A protein and the small-molecule ligand that binds it are described below.
Small molecule (SMILES): C[C@](N)(CCC[C@H](N)C(=O)O)C(=O)O

Binding-site contacts:
Ligand atom CAS contacts residue ASN227 of chain 1.E at 3.4 Å.
Ligand atom OAF contacts residue CYS254 of chain 1.E at 3.5 Å (h-bond).
Ligand atom OAH contacts residue CYS99 of chain 1.E at 3.4 Å (h-bond).
Ligand atom CAQ contacts residue GLY255 of chain 1.E at 3.4 Å.
Ligand atom CAN contacts residue ASN37 of chain 1.E at 3.3 Å.
Ligand atom NAC contacts residue CYS254 of chain 1.E at 3.2 Å (h-bond).
Ligand atom NAC contacts residue GLU245 of chain 1.E at 2.8 Å (salt-bridge).
Ligand atom OAE contacts residue ASN227 of chain 1.E at 2.9 Å (h-bond).
Ligand atom OAG contacts residue ARG246 of chain 1.E at 2.8 Å (salt-bridge).
Ligand atom NAB contacts residue ARG246 of chain 1.E at 2.9 Å (salt-bridge).
Ligand atom CAT contacts residue CYS99 of chain 1.E at 2.9 Å (hydrophobic).
Ligand atom CAP contacts residue PRO96 of chain 1.E at 3.4 Å (hydrophobic).
Ligand atom NAB contacts residue ASN90 of chain 1.E at 3.0 Å (h-bond).
Ligand atom OAE contacts residue ARG246 of chain 1.E at 3.0 Å (salt-bridge).
Ligand atom OAH contacts residue GLY100 of chain 1.E at 3.3 Å (h-bond).
Ligand atom CAQ contacts residue CYS99 of chain 1.E at 3.2 Å (hydrophobic).
Ligand atom OAF contacts residue GLY255 of chain 1.E at 3.5 Å (h-bond).
Ligand atom CAK contacts residue ASN90 of chain 1.E at 3.5 Å.
Ligand atom CAQ contacts residue CYS254 of chain 1.E at 3.5 Å (hydrophobic).
Ligand atom CAN contacts residue PHE39 of chain 1.E at 3.3 Å (hydrophobic).
Ligand atom OAH contacts residue ASN101 of chain 1.E at 2.9 Å (h-bond).
Ligand atom CAQ contacts residue GLY100 of chain 1.E at 3.1 Å.
Ligand atom OAF contacts residue CYS99 of chain 1.E at 3.3 Å.
Ligand atom OAF contacts residue GLY100 of chain 1.E at 2.7 Å (h-bond).
Ligand atom OAG contacts residue PRO96 of chain 1.E at 3.5 Å.
Ligand atom NAB contacts residue ASN227 of chain 1.E at 3.4 Å (h-bond).
Ligand atom OAE contacts residue PRO96 of chain 1.E at 3.6 Å.
Ligand atom OAH contacts residue CYS254 of chain 1.E at 3.6 Å.
Ligand atom NAB contacts residue GLU245 of chain 1.E at 2.8 Å (salt-bridge).
Ligand atom OAH contacts residue GLY255 of chain 1.E at 2.8 Å (h-bond).
Ligand atom OAF contacts residue THR256 of chain 1.E at 2.8 Å (h-bond).
Ligand atom CAN contacts residue CYS99 of chain 1.E at 1.8 Å (hydrophobic).
Ligand atom CAP contacts residue ARG246 of chain 1.E at 3.6 Å.
Ligand atom CAP contacts residue ASN227 of chain 1.E at 3.4 Å.
Ligand atom CAK contacts residue PRO96 of chain 1.E at 3.5 Å (hydrophobic).
Ligand atom OAE contacts residue ASN188 of chain 1.E at 2.9 Å (h-bond).
Ligand atom NAC contacts residue ASN37 of chain 1.E at 3.0 Å (h-bond).
Ligand atom CAJ contacts residue GLU245 of chain 1.E at 3.4 Å.
Ligand atom OAG contacts residue ASN90 of chain 1.E at 2.9 Å (h-bond).
Ligand atom OAH contacts residue ASN37 of chain 1.E at 3.4 Å (h-bond).

Sequence of chain 1.E:
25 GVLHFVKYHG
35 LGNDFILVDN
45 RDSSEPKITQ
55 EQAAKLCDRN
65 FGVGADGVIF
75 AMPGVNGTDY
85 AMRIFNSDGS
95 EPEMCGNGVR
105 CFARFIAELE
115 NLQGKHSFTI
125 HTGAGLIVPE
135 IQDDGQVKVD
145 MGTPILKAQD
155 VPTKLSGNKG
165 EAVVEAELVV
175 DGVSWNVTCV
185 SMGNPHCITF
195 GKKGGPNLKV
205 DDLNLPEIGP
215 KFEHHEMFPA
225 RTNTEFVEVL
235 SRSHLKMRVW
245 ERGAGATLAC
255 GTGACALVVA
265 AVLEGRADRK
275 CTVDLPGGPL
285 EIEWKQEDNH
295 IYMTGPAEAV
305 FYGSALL